A small-molecule ligand and the protein it binds are described below.
Small molecule (SMILES): CC(=O)N[C@@H]1[C@@H](O)[C@H](O)[C@@H](CO)O[C@H]1O

Sequence of chain 1.A:
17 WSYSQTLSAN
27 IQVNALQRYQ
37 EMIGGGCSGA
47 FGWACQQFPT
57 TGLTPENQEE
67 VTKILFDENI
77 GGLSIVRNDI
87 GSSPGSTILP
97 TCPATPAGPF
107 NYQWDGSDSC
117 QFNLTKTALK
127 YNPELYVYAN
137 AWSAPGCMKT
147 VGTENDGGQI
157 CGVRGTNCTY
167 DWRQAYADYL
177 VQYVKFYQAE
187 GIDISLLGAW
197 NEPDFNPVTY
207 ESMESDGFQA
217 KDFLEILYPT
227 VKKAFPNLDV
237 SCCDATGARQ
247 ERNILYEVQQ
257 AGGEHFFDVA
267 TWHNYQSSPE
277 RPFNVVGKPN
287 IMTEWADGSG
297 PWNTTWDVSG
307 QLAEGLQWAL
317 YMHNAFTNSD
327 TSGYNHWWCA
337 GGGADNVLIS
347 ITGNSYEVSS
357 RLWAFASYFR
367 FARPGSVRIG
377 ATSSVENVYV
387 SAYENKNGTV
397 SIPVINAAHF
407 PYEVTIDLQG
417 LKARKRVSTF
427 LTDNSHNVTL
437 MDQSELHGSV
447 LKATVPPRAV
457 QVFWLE

Binding-site contacts:
Ligand atom N2 contacts residue ASN119 of chain 1.A at 2.9 Å (h-bond).
Ligand atom C8 contacts residue PHE54 of chain 1.A at 3.3 Å (hydrophobic).
Ligand atom O6 contacts residue LYS122 of chain 1.A at 4.3 Å.
Ligand atom O7 contacts residue ASN119 of chain 1.A at 3.7 Å.
Ligand atom O6 contacts residue ASN119 of chain 1.A at 4.5 Å.
Ligand atom C8 contacts residue CYS116 of chain 1.A at 4.2 Å (hydrophobic).
Ligand atom C1 contacts residue ASN119 of chain 1.A at 1.4 Å.
Ligand atom C7 contacts residue PHE54 of chain 1.A at 4.3 Å (hydrophobic).
Ligand atom C2 contacts residue ASN119 of chain 1.A at 2.4 Å.
Ligand atom C4 contacts residue ASN119 of chain 1.A at 4.0 Å.
Ligand atom O7 contacts residue PHE54 of chain 1.A at 4.0 Å.
Ligand atom C7 contacts residue ASN119 of chain 1.A at 3.6 Å.
Ligand atom O7 contacts residue GLN64 of chain 1.A at 4.4 Å.
Ligand atom O5 contacts residue ASN119 of chain 1.A at 2.2 Å (h-bond).
Ligand atom C3 contacts residue ASN119 of chain 1.A at 3.7 Å.
Ligand atom C5 contacts residue ASN119 of chain 1.A at 3.6 Å.